Sequence of chain 1.E:
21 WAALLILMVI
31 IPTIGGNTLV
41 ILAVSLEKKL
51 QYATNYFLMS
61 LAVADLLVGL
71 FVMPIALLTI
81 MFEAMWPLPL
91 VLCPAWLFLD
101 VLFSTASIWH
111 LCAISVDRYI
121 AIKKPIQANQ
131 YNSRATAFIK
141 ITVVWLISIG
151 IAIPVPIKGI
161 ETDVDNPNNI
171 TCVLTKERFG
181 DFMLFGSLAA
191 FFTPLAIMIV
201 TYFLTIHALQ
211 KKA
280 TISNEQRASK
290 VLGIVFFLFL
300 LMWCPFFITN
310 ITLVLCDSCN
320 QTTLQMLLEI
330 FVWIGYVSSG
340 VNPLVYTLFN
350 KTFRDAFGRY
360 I

This protein binds this small molecule.
Small molecule (SMILES): CCN(CC)C(=O)[C@@H]1C=C2c3cccc4[nH]cc(c34)C[C@H]2N(C)C1

Binding-site contacts:
Ligand atom C18 contacts residue LEU97 of chain 1.E at 3.9 Å (hydrophobic).
Ligand atom C12 contacts residue TRP302 of chain 1.E at 4.2 Å (hydrophobic).
Ligand atom C16 contacts residue PHE305 of chain 1.E at 3.7 Å (hydrophobic).
Ligand atom C4 contacts residue GLY186 of chain 1.E at 4.1 Å.
Ligand atom C7 contacts residue VAL101 of chain 1.E at 4.0 Å (hydrophobic).
Ligand atom C8 contacts residue VAL101 of chain 1.E at 3.8 Å (hydrophobic).
Ligand atom C14 contacts residue ASP100 of chain 1.E at 3.6 Å.
Ligand atom C12 contacts residue ASP100 of chain 1.E at 3.0 Å.
Ligand atom C5 contacts residue PHE182 of chain 1.E at 4.3 Å (hydrophobic).
Ligand atom C8 contacts residue ALA190 of chain 1.E at 4.0 Å (hydrophobic).
Ligand atom N1 contacts residue GLY186 of chain 1.E at 3.4 Å (h-bond).
Ligand atom C1 contacts residue GLY186 of chain 1.E at 4.1 Å.
Ligand atom N2 contacts residue ASP100 of chain 1.E at 3.1 Å (salt-bridge).
Ligand atom C20 contacts residue VAL331 of chain 1.E at 4.0 Å (hydrophobic).
Ligand atom N1 contacts residue ALA190 of chain 1.E at 3.8 Å.
Ligand atom C17 contacts residue ASP100 of chain 1.E at 3.3 Å.
Ligand atom C3 contacts residue VAL101 of chain 1.E at 4.1 Å (hydrophobic).
Ligand atom C18 contacts residue TRP96 of chain 1.E at 4.0 Å (hydrophobic).
Ligand atom O1 contacts residue PHE305 of chain 1.E at 2.9 Å.
Ligand atom C14 contacts residue PHE305 of chain 1.E at 4.0 Å (hydrophobic).
Ligand atom C9 contacts residue PHE305 of chain 1.E at 4.2 Å (hydrophobic).
Ligand atom C2 contacts residue ASN309 of chain 1.E at 4.1 Å.
Ligand atom C13 contacts residue PHE305 of chain 1.E at 3.7 Å (hydrophobic).
Ligand atom C15 contacts residue VAL101 of chain 1.E at 3.8 Å (hydrophobic).
Ligand atom C20 contacts residue PHE305 of chain 1.E at 4.3 Å (hydrophobic).
Ligand atom C18 contacts residue ASP100 of chain 1.E at 4.3 Å.
Ligand atom C5 contacts residue ASN309 of chain 1.E at 4.0 Å.
Ligand atom C12 contacts residue SER104 of chain 1.E at 3.4 Å.
Ligand atom C10 contacts residue PHE305 of chain 1.E at 4.1 Å (hydrophobic).
Ligand atom C4 contacts residue PHE182 of chain 1.E at 4.2 Å (hydrophobic).
Ligand atom C6 contacts residue VAL101 of chain 1.E at 4.2 Å (hydrophobic).
Ligand atom C4 contacts residue SER187 of chain 1.E at 4.2 Å.
Ligand atom N1 contacts residue VAL101 of chain 1.E at 4.1 Å.
Ligand atom C17 contacts residue TYR335 of chain 1.E at 4.2 Å (hydrophobic).
Ligand atom N3 contacts residue ASP100 of chain 1.E at 4.3 Å.
Ligand atom C9 contacts residue VAL101 of chain 1.E at 4.2 Å (hydrophobic).
Ligand atom C20 contacts residue LEU327 of chain 1.E at 4.0 Å (hydrophobic).
Ligand atom C13 contacts residue ASP100 of chain 1.E at 3.1 Å.
Ligand atom C8 contacts residue THR105 of chain 1.E at 4.0 Å.
Ligand atom C11 contacts residue PHE305 of chain 1.E at 4.1 Å (hydrophobic).